This protein binds this small molecule.
Small molecule (SMILES): CNc1nc(Cl)nc2c1ncn2Cc1cccc(OC)c1

Binding-site contacts:
Ligand atom C02 contacts residue ASN20 of chain 1.B at 3.7 Å.
Ligand atom C17 contacts residue GLY90 of chain 1.B at 3.5 Å.
Ligand atom N21 contacts residue SER19 of chain 1.B at 3.7 Å.
Ligand atom CL01 contacts residue SER19 of chain 1.B at 3.5 Å.
Ligand atom C10 contacts residue ARG61 of chain 1.B at 3.8 Å.
Ligand atom N20 contacts residue SER35 of chain 1.B at 3.7 Å.
Ligand atom C06 contacts residue SER35 of chain 1.B at 3.3 Å.
Ligand atom N05 contacts residue LEU96 of chain 1.B at 3.4 Å.
Ligand atom N05 contacts residue SER35 of chain 1.B at 2.7 Å (h-bond).
Ligand atom C17 contacts residue ALA89 of chain 1.B at 3.4 Å (hydrophobic).
Ligand atom N21 contacts residue ASN20 of chain 1.B at 3.2 Å (h-bond).
Ligand atom C06 contacts residue TRP85 of chain 1.B at 3.5 Å (hydrophobic).
Ligand atom N09 contacts residue LYS18 of chain 1.B at 3.2 Å (salt-bridge).
Ligand atom C02 contacts residue SER19 of chain 1.B at 3.6 Å.
Ligand atom C06 contacts residue TRP34 of chain 1.B at 3.6 Å (hydrophobic).
Ligand atom C19 contacts residue ASP133 of chain 1.B at 3.1 Å.
Ligand atom C17 contacts residue MET91 of chain 1.B at 3.8 Å (hydrophobic).
Ligand atom C15 contacts residue ASN20 of chain 1.B at 3.7 Å.
Ligand atom C18 contacts residue MET91 of chain 1.B at 3.5 Å (hydrophobic).
Ligand atom C15 contacts residue MET91 of chain 1.B at 3.4 Å (hydrophobic).
Ligand atom O16 contacts residue MET91 of chain 1.B at 3.2 Å.
Ligand atom CL01 contacts residue PRO88 of chain 1.B at 3.8 Å.
Ligand atom O16 contacts residue PRO88 of chain 1.B at 3.6 Å.
Ligand atom C06 contacts residue LEU96 of chain 1.B at 3.6 Å (hydrophobic).
Ligand atom C19 contacts residue LYS18 of chain 1.B at 3.8 Å.
Ligand atom C10 contacts residue LYS18 of chain 1.B at 3.0 Å.
Ligand atom C02 contacts residue ASN24 of chain 1.B at 3.5 Å.
Ligand atom C08 contacts residue LYS18 of chain 1.B at 3.7 Å.
Ligand atom C12 contacts residue SO41 of chain 1.I at 3.3 Å.
Ligand atom C18 contacts residue ASN20 of chain 1.B at 3.2 Å.
Ligand atom C12 contacts residue ARG61 of chain 1.B at 3.6 Å.
Ligand atom C13 contacts residue SO41 of chain 1.I at 3.6 Å.
Ligand atom CL01 contacts residue ASN20 of chain 1.B at 3.4 Å.
Ligand atom C04 contacts residue TRP34 of chain 1.B at 3.6 Å (hydrophobic).
Ligand atom N05 contacts residue TRP34 of chain 1.B at 3.5 Å.
Ligand atom CL01 contacts residue ASN24 of chain 1.B at 3.1 Å.
Ligand atom N03 contacts residue ASN24 of chain 1.B at 3.0 Å (h-bond).
Ligand atom C07 contacts residue TRP34 of chain 1.B at 3.8 Å (hydrophobic).
Ligand atom CL01 contacts residue ASN21 of chain 1.B at 3.3 Å.
Ligand atom C11 contacts residue ASN20 of chain 1.B at 3.9 Å.

Sequence of chain 1.B:
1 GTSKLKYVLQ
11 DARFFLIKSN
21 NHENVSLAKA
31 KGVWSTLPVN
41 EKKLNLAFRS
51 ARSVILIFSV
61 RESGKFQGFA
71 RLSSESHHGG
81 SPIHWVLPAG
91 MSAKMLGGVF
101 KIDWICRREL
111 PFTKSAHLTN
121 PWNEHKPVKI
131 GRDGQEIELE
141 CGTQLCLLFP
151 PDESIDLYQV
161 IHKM